Sequence of chain 1.B:
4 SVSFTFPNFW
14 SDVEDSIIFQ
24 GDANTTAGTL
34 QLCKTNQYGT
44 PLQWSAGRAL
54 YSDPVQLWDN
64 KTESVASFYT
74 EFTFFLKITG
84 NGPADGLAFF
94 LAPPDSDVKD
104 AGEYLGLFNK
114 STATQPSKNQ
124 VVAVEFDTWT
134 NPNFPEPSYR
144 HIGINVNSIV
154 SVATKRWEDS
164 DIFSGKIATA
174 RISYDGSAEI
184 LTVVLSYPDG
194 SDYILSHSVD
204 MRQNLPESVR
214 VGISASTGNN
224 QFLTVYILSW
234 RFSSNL

The protein below binds the small molecule below.
Small molecule (SMILES): CO[C@@H]1O[C@H](CO)[C@H](O)[C@H](O[C@H]2O[C@H](CO)[C@H](O)[C@H](O)[C@H]2O)[C@H]1O

Binding-site contacts:
Ligand atom C3 contacts residue ASN222 of chain 1.B at 3.6 Å.
Ligand atom O5 contacts residue GLY221 of chain 1.B at 4.2 Å.
Ligand atom C4 contacts residue ASP88 of chain 1.B at 3.3 Å.
Ligand atom C5 contacts residue TRP132 of chain 1.B at 3.7 Å (hydrophobic).
Ligand atom O6 contacts residue GLY221 of chain 1.B at 3.9 Å.
Ligand atom C2 contacts residue ASN134 of chain 1.B at 4.3 Å.
Ligand atom O2 contacts residue TRP132 of chain 1.B at 3.3 Å.
Ligand atom C3 contacts residue GLU106 of chain 1.B at 3.8 Å.
Ligand atom O5 contacts residue ASN222 of chain 1.B at 3.4 Å (h-bond).
Ligand atom C3 contacts residue TRP132 of chain 1.B at 4.0 Å (hydrophobic).
Ligand atom C4 contacts residue ALA87 of chain 1.B at 3.9 Å (hydrophobic).
Ligand atom C4 contacts residue TRP132 of chain 1.B at 3.8 Å (hydrophobic).
Ligand atom O4 contacts residue ASP88 of chain 1.B at 2.5 Å (salt-bridge).
Ligand atom C6 contacts residue ASN222 of chain 1.B at 4.3 Å.
Ligand atom C3 contacts residue ASP88 of chain 1.B at 3.4 Å.
Ligand atom C6 contacts residue ALA87 of chain 1.B at 3.9 Å (hydrophobic).
Ligand atom O2 contacts residue ASN134 of chain 1.B at 4.0 Å.
Ligand atom C1 contacts residue ASN222 of chain 1.B at 4.0 Å.
Ligand atom O3 contacts residue TRP132 of chain 1.B at 4.3 Å.
Ligand atom O6 contacts residue ASN222 of chain 1.B at 3.2 Å (h-bond).
Ligand atom C2 contacts residue TRP47 of chain 1.B at 3.6 Å (hydrophobic).
Ligand atom O3 contacts residue GLU106 of chain 1.B at 3.0 Å (salt-bridge).
Ligand atom C1 contacts residue TRP47 of chain 1.B at 3.9 Å (hydrophobic).
Ligand atom O2 contacts residue TRP47 of chain 1.B at 3.5 Å.
Ligand atom O4 contacts residue GLY221 of chain 1.B at 3.2 Å.
Ligand atom O3 contacts residue ASP88 of chain 1.B at 2.4 Å (salt-bridge).
Ligand atom O4 contacts residue ASN222 of chain 1.B at 4.1 Å.
Ligand atom C6 contacts residue ASN223 of chain 1.B at 3.7 Å.
Ligand atom O2 contacts residue GLU106 of chain 1.B at 2.6 Å (salt-bridge).
Ligand atom C6 contacts residue TRP132 of chain 1.B at 3.6 Å (hydrophobic).
Ligand atom C2 contacts residue GLU106 of chain 1.B at 3.5 Å.
Ligand atom O4 contacts residue ALA87 of chain 1.B at 3.5 Å.
Ligand atom C4 contacts residue ASN222 of chain 1.B at 3.6 Å.
Ligand atom O6 contacts residue ALA87 of chain 1.B at 3.8 Å.
Ligand atom O6 contacts residue ASN223 of chain 1.B at 2.8 Å (h-bond).
Ligand atom C3 contacts residue ASN134 of chain 1.B at 3.3 Å.
Ligand atom C6 contacts residue ASN222 of chain 1.B at 4.4 Å.
Ligand atom O3 contacts residue ASN134 of chain 1.B at 3.1 Å (h-bond).
Ligand atom C5 contacts residue ASN222 of chain 1.B at 3.6 Å.
Ligand atom O3 contacts residue GLY105 of chain 1.B at 3.7 Å.